A small-molecule ligand and the protein it binds are described below.
Small molecule (SMILES): CC(=O)N[C@H]1[C@H](O[C@H]2[C@H](O)[C@@H](NC(C)=O)CO[C@@H]2CO)O[C@H](CO)[C@@H](O)[C@@H]1O

Binding-site contacts:
Ligand atom C8 contacts residue PRO288 of chain 1.A at 4.4 Å (hydrophobic).
Ligand atom C8 contacts residue ASN246 of chain 1.A at 4.5 Å.
Ligand atom O7 contacts residue ASN246 of chain 1.A at 3.5 Å (h-bond).
Ligand atom C1 contacts residue ASN246 of chain 1.A at 1.4 Å.
Ligand atom N2 contacts residue ASN246 of chain 1.A at 2.8 Å (h-bond).
Ligand atom C3 contacts residue ASN246 of chain 1.A at 3.7 Å.
Ligand atom C8 contacts residue GLU286 of chain 1.A at 4.0 Å.
Ligand atom C5 contacts residue THR248 of chain 1.A at 4.2 Å.
Ligand atom O7 contacts residue PRO288 of chain 1.A at 4.1 Å.
Ligand atom C4 contacts residue ASN246 of chain 1.A at 4.2 Å.
Ligand atom C6 contacts residue THR248 of chain 1.A at 3.8 Å.
Ligand atom C7 contacts residue PRO288 of chain 1.A at 4.3 Å (hydrophobic).
Ligand atom C7 contacts residue ASN246 of chain 1.A at 3.4 Å.
Ligand atom C2 contacts residue ASN246 of chain 1.A at 2.4 Å.
Ligand atom O5 contacts residue ASN246 of chain 1.A at 2.4 Å (h-bond).
Ligand atom C5 contacts residue ASN246 of chain 1.A at 3.7 Å.

Sequence of chain 1.A:
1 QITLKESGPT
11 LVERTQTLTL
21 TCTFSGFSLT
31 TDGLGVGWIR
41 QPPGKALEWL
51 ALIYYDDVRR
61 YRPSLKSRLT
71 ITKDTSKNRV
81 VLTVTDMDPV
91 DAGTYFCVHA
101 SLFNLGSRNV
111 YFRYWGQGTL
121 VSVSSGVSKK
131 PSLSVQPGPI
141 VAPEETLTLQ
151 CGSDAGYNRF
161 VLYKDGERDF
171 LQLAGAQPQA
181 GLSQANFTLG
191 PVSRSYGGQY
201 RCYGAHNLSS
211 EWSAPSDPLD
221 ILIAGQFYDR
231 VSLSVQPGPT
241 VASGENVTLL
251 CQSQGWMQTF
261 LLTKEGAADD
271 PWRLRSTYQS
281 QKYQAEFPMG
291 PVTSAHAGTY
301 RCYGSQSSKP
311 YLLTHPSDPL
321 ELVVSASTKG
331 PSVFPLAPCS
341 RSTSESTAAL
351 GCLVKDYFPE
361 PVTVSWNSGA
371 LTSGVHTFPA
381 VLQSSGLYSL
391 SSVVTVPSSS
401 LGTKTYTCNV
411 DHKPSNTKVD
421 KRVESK